Sequence of chain 2.A:
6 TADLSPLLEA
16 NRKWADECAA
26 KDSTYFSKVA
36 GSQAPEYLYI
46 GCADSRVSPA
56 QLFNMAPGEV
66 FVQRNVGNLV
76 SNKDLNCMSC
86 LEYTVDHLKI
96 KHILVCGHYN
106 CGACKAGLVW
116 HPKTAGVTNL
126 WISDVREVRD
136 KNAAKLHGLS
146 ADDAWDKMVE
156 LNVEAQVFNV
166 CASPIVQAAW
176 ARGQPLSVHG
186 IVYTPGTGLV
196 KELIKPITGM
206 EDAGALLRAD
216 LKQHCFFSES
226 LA

Binding-site contacts:
Ligand atom O3 contacts residue THR123 of chain 2.B at 3.3 Å.
Ligand atom N2 contacts residue TYR88 of chain 2.A at 3.0 Å (h-bond).
Ligand atom C2 contacts residue TYR88 of chain 2.A at 3.3 Å (hydrophobic).
Ligand atom C1 contacts residue ALA108 of chain 2.B at 3.4 Å (hydrophobic).
Ligand atom N1 contacts residue GLY107 of chain 2.B at 3.6 Å (h-bond).
Ligand atom S2 contacts residue ALA108 of chain 2.B at 3.4 Å (h-bond).
Ligand atom O2 contacts residue CYS47 of chain 2.B at 3.2 Å (h-bond).
Ligand atom N3 contacts residue GLY107 of chain 2.B at 3.3 Å.
Ligand atom O1 contacts residue ASP49 of chain 2.B at 3.4 Å.
Ligand atom C4 contacts residue ALA111 of chain 2.B at 3.6 Å (hydrophobic).
Ligand atom N1 contacts residue ZN1 of chain 2.H at 2.1 Å.
Ligand atom O1 contacts residue GLN38 of chain 2.A at 2.9 Å (h-bond).
Ligand atom N2 contacts residue GLY107 of chain 2.B at 3.2 Å.
Ligand atom O1 contacts residue PHE66 of chain 2.A at 3.1 Å.
Ligand atom S2 contacts residue VAL71 of chain 2.B at 3.6 Å.
Ligand atom O3 contacts residue ALA108 of chain 2.B at 3.8 Å.
Ligand atom C1 contacts residue GOL1 of chain 2.J at 3.7 Å.
Ligand atom N2 contacts residue GOL1 of chain 2.J at 3.7 Å.
Ligand atom N1 contacts residue GOL1 of chain 2.J at 3.3 Å (h-bond).
Ligand atom N1 contacts residue ASP49 of chain 2.B at 3.0 Å (salt-bridge).
Ligand atom C4 contacts residue TRP115 of chain 2.B at 3.1 Å (hydrophobic).
Ligand atom S1 contacts residue ZN1 of chain 2.H at 3.2 Å.
Ligand atom N3 contacts residue GOL1 of chain 2.J at 2.7 Å (h-bond).
Ligand atom S1 contacts residue CYS47 of chain 2.B at 3.8 Å.
Ligand atom C3 contacts residue TYR88 of chain 2.A at 3.9 Å (hydrophobic).
Ligand atom O2 contacts residue VAL71 of chain 2.B at 3.7 Å.
Ligand atom C2 contacts residue ALA108 of chain 2.B at 3.5 Å (hydrophobic).
Ligand atom N3 contacts residue ALA108 of chain 2.B at 3.7 Å.
Ligand atom C4 contacts residue THR123 of chain 2.B at 3.8 Å.
Ligand atom C2 contacts residue GLY107 of chain 2.B at 3.4 Å.
Ligand atom N4 contacts residue TYR88 of chain 2.A at 3.2 Å.
Ligand atom N1 contacts residue CYS47 of chain 2.B at 3.7 Å.
Ligand atom N4 contacts residue GLY107 of chain 2.B at 3.6 Å (h-bond).
Ligand atom N3 contacts residue TYR88 of chain 2.A at 3.4 Å (h-bond).
Ligand atom O2 contacts residue ZN1 of chain 2.H at 3.3 Å.
Ligand atom N1 contacts residue HIS103 of chain 2.B at 3.3 Å (h-bond).
Ligand atom N2 contacts residue ALA108 of chain 2.B at 3.6 Å.
Ligand atom O3 contacts residue VAL71 of chain 2.B at 3.8 Å.
Ligand atom N1 contacts residue CYS106 of chain 2.B at 3.6 Å.
Ligand atom C1 contacts residue TYR88 of chain 2.A at 3.7 Å (hydrophobic).

A protein and the small-molecule ligand that binds it are described below.
Small molecule (SMILES): CC(=O)Nc1nnc(S(N)(=O)=O)s1

Sequence of chain 2.B:
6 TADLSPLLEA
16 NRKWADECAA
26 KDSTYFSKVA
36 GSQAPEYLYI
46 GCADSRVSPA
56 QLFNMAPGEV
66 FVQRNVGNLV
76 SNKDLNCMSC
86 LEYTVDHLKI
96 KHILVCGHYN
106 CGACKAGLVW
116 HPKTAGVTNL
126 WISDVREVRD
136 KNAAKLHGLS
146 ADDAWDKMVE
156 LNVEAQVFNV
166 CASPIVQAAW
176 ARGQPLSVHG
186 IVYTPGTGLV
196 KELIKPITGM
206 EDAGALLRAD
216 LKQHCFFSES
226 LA